Binding-site contacts:
Ligand atom C7 contacts residue ASN25 of chain 1.A at 3.5 Å.
Ligand atom O5 contacts residue PRO13 of chain 1.A at 2.8 Å (h-bond).
Ligand atom C5 contacts residue PRO13 of chain 1.A at 3.5 Å (hydrophobic).
Ligand atom C2 contacts residue PRO13 of chain 1.A at 4.5 Å (hydrophobic).
Ligand atom O5 contacts residue SER12 of chain 1.A at 4.2 Å.
Ligand atom C2 contacts residue SER12 of chain 1.A at 3.8 Å.
Ligand atom N2 contacts residue SER12 of chain 1.A at 3.9 Å.
Ligand atom C8 contacts residue ASN25 of chain 1.A at 4.5 Å.
Ligand atom C1 contacts residue SER12 of chain 1.A at 3.7 Å.
Ligand atom O7 contacts residue ASN25 of chain 1.A at 3.9 Å.
Ligand atom C7 contacts residue SER12 of chain 1.A at 3.6 Å.
Ligand atom C1 contacts residue PRO13 of chain 1.A at 3.8 Å (hydrophobic).
Ligand atom C8 contacts residue SER12 of chain 1.A at 4.0 Å.
Ligand atom C6 contacts residue PRO13 of chain 1.A at 3.0 Å (hydrophobic).
Ligand atom C2 contacts residue ASN25 of chain 1.A at 2.5 Å.
Ligand atom O5 contacts residue ASN25 of chain 1.A at 2.4 Å (h-bond).
Ligand atom O7 contacts residue SER12 of chain 1.A at 3.6 Å.
Ligand atom C1 contacts residue ASN25 of chain 1.A at 1.4 Å.
Ligand atom C5 contacts residue ASN25 of chain 1.A at 3.7 Å.
Ligand atom N2 contacts residue ASN25 of chain 1.A at 2.9 Å (h-bond).
Ligand atom C3 contacts residue ASN25 of chain 1.A at 3.8 Å.
Ligand atom O7 contacts residue TYR337 of chain 1.A at 3.8 Å.
Ligand atom C4 contacts residue ASN25 of chain 1.A at 4.3 Å.
Ligand atom O6 contacts residue PRO13 of chain 1.A at 4.2 Å.

Sequence of chain 1.A:
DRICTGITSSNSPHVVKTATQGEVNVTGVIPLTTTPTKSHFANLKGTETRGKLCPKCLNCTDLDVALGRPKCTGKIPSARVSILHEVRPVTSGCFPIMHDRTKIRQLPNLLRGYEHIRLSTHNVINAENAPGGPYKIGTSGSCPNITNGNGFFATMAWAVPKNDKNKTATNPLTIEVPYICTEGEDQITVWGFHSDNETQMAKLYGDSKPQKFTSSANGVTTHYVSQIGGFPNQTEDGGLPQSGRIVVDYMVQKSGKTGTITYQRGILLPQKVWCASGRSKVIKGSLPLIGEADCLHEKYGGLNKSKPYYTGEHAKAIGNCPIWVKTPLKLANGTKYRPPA

The small molecule below binds the protein below.
Small molecule (SMILES): CC(=O)N[C@H]1[C@H](O[C@H]2[C@H](O)[C@@H](NC(C)=O)CO[C@@H]2CO)O[C@H](CO)[C@@H](O)[C@@H]1O